Binding-site contacts:
Ligand atom OAC contacts residue LEU193 of chain 1.E at 3.7 Å.
Ligand atom CAI contacts residue GLN172 of chain 1.E at 3.9 Å.
Ligand atom CAL contacts residue GLU73 of chain 1.E at 3.7 Å.
Ligand atom OAB contacts residue HIS235 of chain 1.E at 2.9 Å (h-bond).
Ligand atom OAD contacts residue GLU73 of chain 1.E at 2.7 Å (salt-bridge).
Ligand atom CAM contacts residue TYR147 of chain 1.E at 4.0 Å (hydrophobic).
Ligand atom OAA contacts residue ARG150 of chain 1.E at 3.7 Å.
Ligand atom OAD contacts residue SER90 of chain 1.E at 3.8 Å.
Ligand atom OAA contacts residue ARG170 of chain 1.E at 2.8 Å (salt-bridge).
Ligand atom CAH contacts residue HIS235 of chain 1.E at 3.6 Å.
Ligand atom OAD contacts residue GLN172 of chain 1.E at 2.9 Å (h-bond).
Ligand atom CAI contacts residue ASN210 of chain 1.E at 3.9 Å.
Ligand atom OAA contacts residue LEU193 of chain 1.E at 3.6 Å.
Ligand atom CAI contacts residue LEU193 of chain 1.E at 3.8 Å (hydrophobic).
Ligand atom OAC contacts residue GLN172 of chain 1.E at 3.7 Å.
Ligand atom OAF contacts residue TYR147 of chain 1.E at 3.6 Å (h-bond).
Ligand atom OAF contacts residue GLU73 of chain 1.E at 2.7 Å (salt-bridge).
Ligand atom CAJ contacts residue GLN172 of chain 1.E at 4.0 Å.
Ligand atom CAM contacts residue GLU73 of chain 1.E at 4.0 Å.
Ligand atom OAG contacts residue ARG150 of chain 1.E at 3.0 Å (salt-bridge).
Ligand atom OAD contacts residue ASP91 of chain 1.E at 3.3 Å.
Ligand atom OAG contacts residue ASN210 of chain 1.E at 4.0 Å.
Ligand atom CAL contacts residue TYR147 of chain 1.E at 3.4 Å (hydrophobic).
Ligand atom CAJ contacts residue GLU73 of chain 1.E at 3.8 Å.
Ligand atom CAK contacts residue ASN210 of chain 1.E at 4.0 Å.
Ligand atom OAB contacts residue SER237 of chain 1.E at 2.8 Å (h-bond).
Ligand atom CAI contacts residue ARG170 of chain 1.E at 3.6 Å.
Ligand atom OAE contacts residue TYR147 of chain 1.E at 2.7 Å (h-bond).
Ligand atom OAE contacts residue ASN210 of chain 1.E at 2.8 Å (h-bond).
Ligand atom CAH contacts residue SER90 of chain 1.E at 3.3 Å.
Ligand atom OAA contacts residue ASN210 of chain 1.E at 2.8 Å (h-bond).
Ligand atom CAK contacts residue TYR147 of chain 1.E at 3.5 Å (hydrophobic).
Ligand atom OAB contacts residue SER90 of chain 1.E at 2.6 Å (h-bond).
Ligand atom OAB contacts residue ASP91 of chain 1.E at 3.9 Å.
Ligand atom CAM contacts residue GLN172 of chain 1.E at 3.3 Å.
Ligand atom OAG contacts residue GLN172 of chain 1.E at 2.6 Å (h-bond).
Ligand atom CAH contacts residue ILE89 of chain 1.E at 3.5 Å (hydrophobic).
Ligand atom OAC contacts residue ARG170 of chain 1.E at 2.9 Å (salt-bridge).
Ligand atom CAH contacts residue SER237 of chain 1.E at 3.2 Å.
Ligand atom CAJ contacts residue HIS235 of chain 1.E at 3.7 Å.

This small molecule binds to this protein.
Small molecule (SMILES): O=C(O)[C@@H](O)[C@H](O)[C@H](O)[C@@H](O)CO

Sequence of chain 1.E:
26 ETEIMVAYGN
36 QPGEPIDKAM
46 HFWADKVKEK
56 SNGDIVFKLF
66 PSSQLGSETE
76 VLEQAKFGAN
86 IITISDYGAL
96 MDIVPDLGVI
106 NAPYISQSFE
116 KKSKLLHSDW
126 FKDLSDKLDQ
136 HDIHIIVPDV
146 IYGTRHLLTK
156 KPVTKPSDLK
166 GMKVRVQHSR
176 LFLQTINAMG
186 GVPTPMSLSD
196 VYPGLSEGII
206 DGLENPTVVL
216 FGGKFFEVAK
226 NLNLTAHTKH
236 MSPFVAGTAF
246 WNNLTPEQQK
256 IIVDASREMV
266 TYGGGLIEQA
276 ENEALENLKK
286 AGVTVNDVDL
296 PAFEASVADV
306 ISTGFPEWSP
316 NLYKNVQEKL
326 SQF